Binding-site contacts:
Ligand atom C3 contacts residue ASN72 of chain 16.G at 4.0 Å.
Ligand atom N2 contacts residue GLN81 of chain 16.G at 4.3 Å.
Ligand atom C1 contacts residue ASN72 of chain 16.G at 1.5 Å.
Ligand atom C2 contacts residue ASN72 of chain 16.G at 2.6 Å.
Ligand atom C1 contacts residue ALA79 of chain 16.G at 4.3 Å (hydrophobic).
Ligand atom C8 contacts residue GLN81 of chain 16.G at 3.2 Å.
Ligand atom O7 contacts residue GLN81 of chain 16.G at 3.9 Å.
Ligand atom N2 contacts residue ASN72 of chain 16.G at 3.2 Å (h-bond).
Ligand atom C7 contacts residue GLN81 of chain 16.G at 3.8 Å.
Ligand atom C7 contacts residue ASN72 of chain 16.G at 3.5 Å.
Ligand atom C5 contacts residue THR74 of chain 16.G at 3.9 Å.
Ligand atom C5 contacts residue ASN72 of chain 16.G at 3.7 Å.
Ligand atom O5 contacts residue ASN72 of chain 16.G at 2.4 Å (h-bond).
Ligand atom O7 contacts residue ASN72 of chain 16.G at 3.3 Å (h-bond).
Ligand atom O5 contacts residue THR74 of chain 16.G at 4.0 Å.
Ligand atom C6 contacts residue THR74 of chain 16.G at 3.7 Å.
Ligand atom C4 contacts residue ASN72 of chain 16.G at 4.3 Å.

Sequence of chain 16.G:
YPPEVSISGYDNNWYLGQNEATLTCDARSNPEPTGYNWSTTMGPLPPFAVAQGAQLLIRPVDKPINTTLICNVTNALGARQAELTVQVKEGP

This small molecule binds to this protein.
Small molecule (SMILES): CC(=O)N[C@@H]1[C@@H](O)[C@H](O)[C@@H](CO)O[C@H]1O